Sequence of chain 3.B:
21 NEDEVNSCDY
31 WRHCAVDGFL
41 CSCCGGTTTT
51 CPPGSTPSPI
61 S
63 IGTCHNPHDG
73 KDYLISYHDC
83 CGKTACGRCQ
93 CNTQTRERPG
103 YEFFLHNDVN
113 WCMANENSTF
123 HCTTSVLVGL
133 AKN

Sequence of chain 3.C:
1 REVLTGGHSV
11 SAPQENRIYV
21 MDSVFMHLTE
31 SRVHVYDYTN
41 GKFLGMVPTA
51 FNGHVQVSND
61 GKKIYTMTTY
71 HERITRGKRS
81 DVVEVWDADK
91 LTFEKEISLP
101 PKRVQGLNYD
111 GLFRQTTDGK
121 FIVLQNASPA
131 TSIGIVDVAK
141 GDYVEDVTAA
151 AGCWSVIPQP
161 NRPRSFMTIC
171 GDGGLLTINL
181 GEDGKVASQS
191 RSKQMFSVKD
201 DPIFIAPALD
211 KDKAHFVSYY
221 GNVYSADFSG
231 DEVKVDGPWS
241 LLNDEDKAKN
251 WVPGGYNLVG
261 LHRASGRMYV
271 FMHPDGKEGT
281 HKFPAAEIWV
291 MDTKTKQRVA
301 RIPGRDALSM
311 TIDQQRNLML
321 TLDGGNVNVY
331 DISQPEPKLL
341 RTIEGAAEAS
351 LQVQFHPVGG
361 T

This small molecule binds to this protein.
Small molecule (SMILES): N[C@@H](O)Cc1c[nH]c2ccccc12

Binding-site contacts:
Ligand atom CZ2 contacts residue GLY106 of chain 3.C at 3.7 Å.
Ligand atom NE1 contacts residue LEU107 of chain 3.C at 3.9 Å.
Ligand atom CG contacts residue ASP37 of chain 3.B at 3.7 Å.
Ligand atom CE3 contacts residue ASN112 of chain 3.B at 3.6 Å.
Ligand atom CD1 contacts residue ASN109 of chain 3.B at 3.6 Å.
Ligand atom CE3 contacts residue PHE122 of chain 3.B at 3.9 Å (hydrophobic).
Ligand atom CA contacts residue PHE122 of chain 3.B at 3.8 Å (hydrophobic).
Ligand atom O1 contacts residue TRP113 of chain 3.B at 3.2 Å (h-bond).
Ligand atom CD2 contacts residue PHE25 of chain 3.C at 3.7 Å (hydrophobic).
Ligand atom O1 contacts residue VAL111 of chain 3.B at 3.7 Å.
Ligand atom CD1 contacts residue VAL111 of chain 3.B at 3.9 Å (hydrophobic).
Ligand atom N contacts residue ASP37 of chain 3.B at 2.9 Å (salt-bridge).
Ligand atom CB contacts residue TRQ62 of chain 3.B at 3.8 Å.
Ligand atom CZ2 contacts residue LEU107 of chain 3.C at 3.9 Å (hydrophobic).
Ligand atom CA contacts residue ASP37 of chain 3.B at 3.5 Å.
Ligand atom N contacts residue THR125 of chain 3.B at 3.8 Å.
Ligand atom O1 contacts residue ASN112 of chain 3.B at 3.6 Å (h-bond).
Ligand atom CG contacts residue PHE25 of chain 3.C at 3.9 Å (hydrophobic).
Ligand atom CD2 contacts residue VAL111 of chain 3.B at 3.9 Å (hydrophobic).
Ligand atom CD1 contacts residue ASP37 of chain 3.B at 3.1 Å.
Ligand atom CB contacts residue PHE122 of chain 3.B at 3.4 Å (hydrophobic).
Ligand atom CZ3 contacts residue ASN112 of chain 3.B at 3.4 Å.
Ligand atom N contacts residue ASP81 of chain 3.B at 3.0 Å (salt-bridge).
Ligand atom O1 contacts residue TRQ62 of chain 3.B at 3.3 Å.
Ligand atom CG contacts residue VAL111 of chain 3.B at 3.9 Å (hydrophobic).
Ligand atom CB contacts residue ASP37 of chain 3.B at 2.9 Å.
Ligand atom N contacts residue TRQ62 of chain 3.B at 1.6 Å.
Ligand atom CZ3 contacts residue LEU28 of chain 3.C at 3.6 Å (hydrophobic).
Ligand atom O1 contacts residue ASP81 of chain 3.B at 2.2 Å (salt-bridge).
Ligand atom CA contacts residue ASP81 of chain 3.B at 3.3 Å.
Ligand atom NE1 contacts residue ASN109 of chain 3.B at 4.0 Å.
Ligand atom CA contacts residue VAL111 of chain 3.B at 3.4 Å (hydrophobic).
Ligand atom O1 contacts residue PHE122 of chain 3.B at 3.4 Å.
Ligand atom CH2 contacts residue GLY106 of chain 3.C at 3.9 Å.
Ligand atom CA contacts residue TRQ62 of chain 3.B at 2.6 Å.
Ligand atom NE1 contacts residue ASP110 of chain 3.B at 4.0 Å.
Ligand atom NE1 contacts residue ASP37 of chain 3.B at 3.3 Å (salt-bridge).
Ligand atom CH2 contacts residue LEU28 of chain 3.C at 3.8 Å (hydrophobic).
Ligand atom CE2 contacts residue PHE25 of chain 3.C at 3.7 Å (hydrophobic).
Ligand atom CD2 contacts residue ASN112 of chain 3.B at 4.0 Å.